This small molecule binds to this protein.
Small molecule (SMILES): CNCc1cccc(-c2cncc(CCc3cc(C)cc(N)n3)c2)c1

Binding-site contacts:
Ligand atom N11 contacts residue TYR292 of chain 1.A at 3.7 Å.
Ligand atom C03 contacts residue HEM1 of chain 1.C at 3.2 Å.
Ligand atom C29 contacts residue TRP382 of chain 1.A at 3.8 Å (hydrophobic).
Ligand atom N28 contacts residue H4B1 of chain 1.D at 3.6 Å.
Ligand atom N01 contacts residue GLU296 of chain 1.A at 2.7 Å (salt-bridge).
Ligand atom C06 contacts residue PRO269 of chain 1.A at 3.9 Å (hydrophobic).
Ligand atom N11 contacts residue GLN182 of chain 1.A at 3.4 Å.
Ligand atom C15 contacts residue GLN182 of chain 1.A at 3.5 Å.
Ligand atom C02 contacts residue PRO269 of chain 1.A at 3.8 Å (hydrophobic).
Ligand atom C23 contacts residue ARG307 of chain 1.A at 3.4 Å.
Ligand atom C16 contacts residue GLN182 of chain 1.A at 3.6 Å.
Ligand atom C22 contacts residue ARG307 of chain 1.A at 3.7 Å.
Ligand atom N02 contacts residue TYR292 of chain 1.A at 3.8 Å.
Ligand atom N01 contacts residue PRO269 of chain 1.A at 3.7 Å.
Ligand atom C08 contacts residue GLU296 of chain 1.A at 3.4 Å.
Ligand atom C29 contacts residue H4B1 of chain 1.D at 3.5 Å.
Ligand atom C07 contacts residue GLY290 of chain 1.A at 3.7 Å.
Ligand atom C16 contacts residue ARG185 of chain 1.A at 3.6 Å.
Ligand atom C12 contacts residue GLN182 of chain 1.A at 3.6 Å.
Ligand atom N02 contacts residue TRP291 of chain 1.A at 2.8 Å (h-bond).
Ligand atom C07 contacts residue HEM1 of chain 1.C at 3.5 Å.
Ligand atom C07 contacts residue PHE288 of chain 1.A at 3.7 Å (hydrophobic).
Ligand atom C05 contacts residue VAL271 of chain 1.A at 3.6 Å (hydrophobic).
Ligand atom C21 contacts residue GLN182 of chain 1.A at 3.6 Å.
Ligand atom C12 contacts residue TYR266 of chain 1.A at 3.7 Å (hydrophobic).
Ligand atom C22 contacts residue ARG185 of chain 1.A at 3.7 Å.
Ligand atom N11 contacts residue TYR266 of chain 1.A at 2.8 Å (h-bond).
Ligand atom C02 contacts residue GLU296 of chain 1.A at 3.5 Å.
Ligand atom C13 contacts residue GLN182 of chain 1.A at 3.9 Å.
Ligand atom C26 contacts residue GLN182 of chain 1.A at 3.4 Å.
Ligand atom C16 contacts residue TYR266 of chain 1.A at 3.5 Å (hydrophobic).
Ligand atom N02 contacts residue GLU296 of chain 1.A at 2.7 Å (salt-bridge).
Ligand atom C29 contacts residue MET40 of chain 1.A at 3.5 Å (hydrophobic).
Ligand atom C02 contacts residue TRP291 of chain 1.A at 3.8 Å (hydrophobic).
Ligand atom N11 contacts residue ARG185 of chain 1.A at 3.9 Å.
Ligand atom N02 contacts residue HEM1 of chain 1.C at 3.4 Å.
Ligand atom C09 contacts residue PRO269 of chain 1.A at 3.7 Å (hydrophobic).
Ligand atom C12 contacts residue TYR292 of chain 1.A at 3.4 Å (hydrophobic).
Ligand atom C02 contacts residue HEM1 of chain 1.C at 3.8 Å.
Ligand atom C06 contacts residue GLU296 of chain 1.A at 3.4 Å.

Sequence of chain 1.A:
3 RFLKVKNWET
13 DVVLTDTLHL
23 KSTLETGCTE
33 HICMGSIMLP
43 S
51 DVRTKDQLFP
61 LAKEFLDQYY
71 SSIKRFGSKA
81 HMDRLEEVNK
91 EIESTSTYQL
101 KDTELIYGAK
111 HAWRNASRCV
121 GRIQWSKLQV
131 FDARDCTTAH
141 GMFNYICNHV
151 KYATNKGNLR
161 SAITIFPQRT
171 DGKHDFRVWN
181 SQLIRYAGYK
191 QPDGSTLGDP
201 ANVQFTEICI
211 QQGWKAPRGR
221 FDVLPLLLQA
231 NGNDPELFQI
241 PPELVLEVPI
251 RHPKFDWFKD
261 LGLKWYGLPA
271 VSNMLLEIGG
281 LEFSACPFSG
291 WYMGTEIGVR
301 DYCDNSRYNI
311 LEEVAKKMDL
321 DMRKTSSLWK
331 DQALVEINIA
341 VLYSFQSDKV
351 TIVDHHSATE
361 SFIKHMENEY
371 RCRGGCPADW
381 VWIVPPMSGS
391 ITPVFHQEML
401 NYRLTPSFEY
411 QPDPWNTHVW